Sequence of chain 1.D:
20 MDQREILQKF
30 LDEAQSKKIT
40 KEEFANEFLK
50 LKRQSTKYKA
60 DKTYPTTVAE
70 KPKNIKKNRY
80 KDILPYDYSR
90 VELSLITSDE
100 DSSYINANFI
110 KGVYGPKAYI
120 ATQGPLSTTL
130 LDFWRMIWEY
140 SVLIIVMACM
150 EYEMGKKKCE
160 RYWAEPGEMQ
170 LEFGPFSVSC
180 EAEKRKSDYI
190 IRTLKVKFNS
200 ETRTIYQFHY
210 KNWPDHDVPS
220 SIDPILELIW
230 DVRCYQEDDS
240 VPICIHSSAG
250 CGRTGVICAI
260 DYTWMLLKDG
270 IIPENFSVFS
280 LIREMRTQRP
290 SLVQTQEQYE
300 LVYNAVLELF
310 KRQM

A small-molecule ligand and the protein it binds are described below.
Small molecule (SMILES): N[C@@H](CC(=O)O)C(=O)NCC(=O)N[C@@H](CCC(=O)O)C(=O)N[C@@H](CCC(=O)O)C(=O)N[C@@H](Cc1ccc(OP(=O)(O)O)cc1)C(=O)N[C@@H](CC(=O)O)C(=O)N[C@@H](CC(=O)O)C(=O)N1CCC[C@H]1C=O

Binding-site contacts:
Ligand atom O2P contacts residue GLY249 of chain 1.D at 3.2 Å (h-bond).
Ligand atom CG contacts residue ALA248 of chain 1.D at 3.7 Å (hydrophobic).
Ligand atom CD2 contacts residue GLN293 of chain 1.D at 3.8 Å.
Ligand atom O3P contacts residue ALA248 of chain 1.D at 3.4 Å (h-bond).
Ligand atom CB contacts residue ARG78 of chain 1.D at 3.8 Å.
Ligand atom C contacts residue ASP81 of chain 1.D at 3.3 Å.
Ligand atom O3P contacts residue ARG252 of chain 1.D at 2.9 Å (salt-bridge).
Ligand atom O2P contacts residue SER246 of chain 1.D at 1.9 Å (h-bond).
Ligand atom CA contacts residue TYR79 of chain 1.D at 3.9 Å (hydrophobic).
Ligand atom O2P contacts residue GLY251 of chain 1.D at 3.0 Å (h-bond).
Ligand atom P contacts residue SER246 of chain 1.D at 2.6 Å.
Ligand atom O1P contacts residue GLY251 of chain 1.D at 3.1 Å.
Ligand atom CE2 contacts residue ALA248 of chain 1.D at 3.6 Å (hydrophobic).
Ligand atom OE2 contacts residue LYS80 of chain 1.D at 3.4 Å (salt-bridge).
Ligand atom CB contacts residue LYS80 of chain 1.D at 3.7 Å.
Ligand atom N contacts residue TYR79 of chain 1.D at 3.7 Å.
Ligand atom N contacts residue ASP81 of chain 1.D at 2.6 Å (salt-bridge).
Ligand atom O1P contacts residue SER246 of chain 1.D at 3.0 Å (h-bond).
Ligand atom N contacts residue ASP81 of chain 1.D at 2.5 Å (salt-bridge).
Ligand atom O3P contacts residue SER246 of chain 1.D at 2.8 Å (h-bond).
Ligand atom CZ contacts residue ALA248 of chain 1.D at 3.8 Å (hydrophobic).
Ligand atom OH contacts residue GLY251 of chain 1.D at 3.6 Å.
Ligand atom O2P contacts residue CYS250 of chain 1.D at 3.0 Å (h-bond).
Ligand atom P contacts residue GLY251 of chain 1.D at 3.5 Å.
Ligand atom CB contacts residue ASP81 of chain 1.D at 3.5 Å.
Ligand atom N contacts residue ASP81 of chain 1.D at 3.8 Å.
Ligand atom CE2 contacts residue GLN293 of chain 1.D at 3.9 Å.
Ligand atom CE2 contacts residue CYS250 of chain 1.D at 3.8 Å (hydrophobic).
Ligand atom OE2 contacts residue ARG78 of chain 1.D at 3.9 Å.
Ligand atom CA contacts residue ASP81 of chain 1.D at 3.2 Å.
Ligand atom O1P contacts residue ARG252 of chain 1.D at 2.7 Å (salt-bridge).
Ligand atom CD2 contacts residue ALA248 of chain 1.D at 3.5 Å (hydrophobic).
Ligand atom CA contacts residue ASP81 of chain 1.D at 3.1 Å.
Ligand atom C contacts residue ASP81 of chain 1.D at 3.3 Å.
Ligand atom CB contacts residue ASP81 of chain 1.D at 3.4 Å.
Ligand atom CA contacts residue ASP81 of chain 1.D at 3.6 Å.
Ligand atom O2P contacts residue ALA248 of chain 1.D at 3.4 Å (h-bond).
Ligand atom CG contacts residue ARG78 of chain 1.D at 3.6 Å.
Ligand atom O3P contacts residue SER247 of chain 1.D at 3.2 Å (h-bond).
Ligand atom CB contacts residue TYR79 of chain 1.D at 3.5 Å (hydrophobic).